A small-molecule ligand and the protein it binds are described below.
Small molecule (SMILES): CC(=O)N[C@@H]1[C@@H](O)[C@H](O)[C@@H](CO)O[C@H]1O

Sequence of chain 1.A:
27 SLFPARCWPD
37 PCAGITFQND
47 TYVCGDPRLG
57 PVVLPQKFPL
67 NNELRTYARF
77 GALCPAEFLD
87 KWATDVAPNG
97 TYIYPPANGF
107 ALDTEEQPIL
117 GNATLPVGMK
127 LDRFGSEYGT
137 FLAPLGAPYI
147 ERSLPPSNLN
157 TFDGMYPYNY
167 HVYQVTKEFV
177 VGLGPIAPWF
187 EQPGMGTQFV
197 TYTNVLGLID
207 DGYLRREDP

Binding-site contacts:
Ligand atom C3 contacts residue ASN95 of chain 1.A at 3.8 Å.
Ligand atom C2 contacts residue ASN95 of chain 1.A at 2.5 Å.
Ligand atom C3 contacts residue ASP91 of chain 1.A at 3.8 Å.
Ligand atom C1 contacts residue ASN95 of chain 1.A at 1.5 Å.
Ligand atom O5 contacts residue ASP91 of chain 1.A at 4.5 Å.
Ligand atom C5 contacts residue ASP91 of chain 1.A at 4.2 Å.
Ligand atom C4 contacts residue ASP91 of chain 1.A at 4.4 Å.
Ligand atom C4 contacts residue ASN95 of chain 1.A at 4.3 Å.
Ligand atom O4 contacts residue ASP91 of chain 1.A at 4.5 Å.
Ligand atom N2 contacts residue ASN95 of chain 1.A at 2.8 Å (h-bond).
Ligand atom C7 contacts residue ASN95 of chain 1.A at 3.3 Å.
Ligand atom C8 contacts residue ASN95 of chain 1.A at 3.4 Å.
Ligand atom O7 contacts residue ASN95 of chain 1.A at 4.1 Å.
Ligand atom O5 contacts residue ALA93 of chain 1.A at 4.0 Å.
Ligand atom C2 contacts residue ASP91 of chain 1.A at 4.3 Å.
Ligand atom O5 contacts residue ASN95 of chain 1.A at 2.5 Å (h-bond).
Ligand atom C1 contacts residue ASP91 of chain 1.A at 3.9 Å.
Ligand atom C5 contacts residue ASN95 of chain 1.A at 3.8 Å.
Ligand atom C5 contacts residue ALA93 of chain 1.A at 4.2 Å (hydrophobic).
Ligand atom O6 contacts residue ALA93 of chain 1.A at 3.7 Å.